Binding-site contacts:
Ligand atom C2 contacts residue GLY495 of chain 1.B at 3.8 Å.
Ligand atom C1 contacts residue THR497 of chain 1.B at 1.4 Å.
Ligand atom C4 contacts residue THR497 of chain 1.B at 4.2 Å.
Ligand atom C7 contacts residue THR497 of chain 1.B at 3.5 Å.
Ligand atom C3 contacts residue THR497 of chain 1.B at 3.7 Å.
Ligand atom N2 contacts residue GLY495 of chain 1.B at 4.4 Å.
Ligand atom N2 contacts residue THR497 of chain 1.B at 2.8 Å (h-bond).
Ligand atom O5 contacts residue THR497 of chain 1.B at 2.4 Å (h-bond).
Ligand atom C5 contacts residue THR497 of chain 1.B at 3.7 Å.
Ligand atom C2 contacts residue THR497 of chain 1.B at 2.3 Å.
Ligand atom C6 contacts residue ALA508 of chain 1.B at 4.2 Å (hydrophobic).
Ligand atom C1 contacts residue GLY495 of chain 1.B at 4.5 Å.
Ligand atom O5 contacts residue ALA508 of chain 1.B at 4.2 Å.
Ligand atom O7 contacts residue THR497 of chain 1.B at 3.8 Å.
Ligand atom O3 contacts residue GLY495 of chain 1.B at 4.5 Å.

Sequence of chain 1.B:
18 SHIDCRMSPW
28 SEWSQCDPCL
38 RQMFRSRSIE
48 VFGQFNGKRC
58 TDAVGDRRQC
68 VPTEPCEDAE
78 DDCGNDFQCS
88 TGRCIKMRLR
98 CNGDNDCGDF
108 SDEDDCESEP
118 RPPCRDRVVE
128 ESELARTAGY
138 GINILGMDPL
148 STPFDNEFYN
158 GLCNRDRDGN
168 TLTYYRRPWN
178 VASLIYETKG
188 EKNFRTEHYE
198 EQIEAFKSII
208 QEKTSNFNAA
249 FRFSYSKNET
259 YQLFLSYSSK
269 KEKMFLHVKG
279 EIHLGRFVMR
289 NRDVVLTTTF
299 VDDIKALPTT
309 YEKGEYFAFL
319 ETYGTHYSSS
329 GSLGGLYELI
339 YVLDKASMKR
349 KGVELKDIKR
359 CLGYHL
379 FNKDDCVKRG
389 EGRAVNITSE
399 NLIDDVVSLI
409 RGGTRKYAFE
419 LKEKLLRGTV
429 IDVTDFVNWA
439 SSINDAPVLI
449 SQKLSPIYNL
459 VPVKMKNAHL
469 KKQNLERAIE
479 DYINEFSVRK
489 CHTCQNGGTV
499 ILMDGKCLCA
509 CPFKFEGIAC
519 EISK

A small-molecule ligand and the protein it binds are described below.
Small molecule (SMILES): CC(=O)N[C@@H]1[C@@H](O)[C@H](O)[C@@H](CO)O[C@H]1O